The small molecule below binds the protein below.
Small molecule (SMILES): Cc1cn([C@H]2C[C@H](n3cc(COc4ccc(S(N)(=O)=O)cc4)nn3)[C@@H](CO)O2)c(=O)[nH]c1=O

Sequence of chain 1.A:
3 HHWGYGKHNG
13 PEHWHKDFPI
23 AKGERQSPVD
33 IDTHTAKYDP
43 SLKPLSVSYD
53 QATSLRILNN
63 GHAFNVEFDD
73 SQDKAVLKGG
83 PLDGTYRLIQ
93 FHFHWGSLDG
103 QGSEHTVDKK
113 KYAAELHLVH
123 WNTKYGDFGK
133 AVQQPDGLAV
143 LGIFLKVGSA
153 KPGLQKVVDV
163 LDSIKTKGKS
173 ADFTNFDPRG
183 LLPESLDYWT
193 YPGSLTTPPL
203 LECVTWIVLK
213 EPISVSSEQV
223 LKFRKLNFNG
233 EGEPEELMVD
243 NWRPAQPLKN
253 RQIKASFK

Binding-site contacts:
Ligand atom C10 contacts residue VAL121 of chain 1.A at 4.1 Å (hydrophobic).
Ligand atom O2 contacts residue SER196 of chain 1.A at 4.0 Å.
Ligand atom C12 contacts residue LEU197 of chain 1.A at 4.0 Å (hydrophobic).
Ligand atom O3 contacts residue HIS94 of chain 1.A at 3.4 Å.
Ligand atom O3 contacts residue ZN1 of chain 1.B at 3.0 Å.
Ligand atom O3 contacts residue HIS119 of chain 1.A at 3.4 Å (h-bond).
Ligand atom N4 contacts residue HIS96 of chain 1.A at 3.3 Å (h-bond).
Ligand atom S contacts residue HIS119 of chain 1.A at 3.9 Å.
Ligand atom O3 contacts residue TRP208 of chain 1.A at 4.0 Å.
Ligand atom O2 contacts residue THR198 of chain 1.A at 2.9 Å (h-bond).
Ligand atom C9 contacts residue LEU197 of chain 1.A at 3.8 Å (hydrophobic).
Ligand atom N1 contacts residue PHE130 of chain 1.A at 3.6 Å.
Ligand atom C7 contacts residue PHE130 of chain 1.A at 3.9 Å (hydrophobic).
Ligand atom C10 contacts residue GLN92 of chain 1.A at 4.0 Å.
Ligand atom S contacts residue THR198 of chain 1.A at 3.9 Å.
Ligand atom C14 contacts residue LEU197 of chain 1.A at 3.9 Å (hydrophobic).
Ligand atom C13 contacts residue LEU197 of chain 1.A at 3.9 Å (hydrophobic).
Ligand atom C11 contacts residue VAL121 of chain 1.A at 3.8 Å (hydrophobic).
Ligand atom N2 contacts residue PHE130 of chain 1.A at 3.7 Å.
Ligand atom C14 contacts residue THR199 of chain 1.A at 3.3 Å.
Ligand atom C2 contacts residue GLU69 of chain 1.A at 3.5 Å.
Ligand atom S contacts residue HIS94 of chain 1.A at 3.9 Å.
Ligand atom O2 contacts residue LEU197 of chain 1.A at 3.4 Å.
Ligand atom C15 contacts residue PHE130 of chain 1.A at 3.7 Å (hydrophobic).
Ligand atom O3 contacts residue VAL142 of chain 1.A at 3.8 Å.
Ligand atom S contacts residue ZN1 of chain 1.B at 3.0 Å.
Ligand atom C1 contacts residue ILE91 of chain 1.A at 4.0 Å (hydrophobic).
Ligand atom C10 contacts residue LEU197 of chain 1.A at 3.8 Å (hydrophobic).
Ligand atom N4 contacts residue HIS119 of chain 1.A at 3.4 Å (h-bond).
Ligand atom N4 contacts residue HIS94 of chain 1.A at 3.2 Å (h-bond).
Ligand atom N4 contacts residue THR198 of chain 1.A at 2.9 Å (h-bond).
Ligand atom C contacts residue ILE91 of chain 1.A at 3.9 Å (hydrophobic).
Ligand atom C13 contacts residue THR199 of chain 1.A at 3.3 Å.
Ligand atom O3 contacts residue VAL121 of chain 1.A at 3.9 Å.
Ligand atom N4 contacts residue ZN1 of chain 1.B at 1.9 Å.
Ligand atom O2 contacts residue TRP208 of chain 1.A at 3.5 Å.
Ligand atom C11 contacts residue LEU197 of chain 1.A at 3.9 Å (hydrophobic).
Ligand atom N3 contacts residue PHE130 of chain 1.A at 3.8 Å.
Ligand atom C5 contacts residue PHE130 of chain 1.A at 3.7 Å (hydrophobic).
Ligand atom O1 contacts residue PHE130 of chain 1.A at 3.6 Å.